Binding-site contacts:
Ligand atom O6B contacts residue LEU62 of chain 36.F at 4.0 Å.
Ligand atom C6 contacts residue SER93 of chain 36.F at 4.0 Å.
Ligand atom OAH contacts residue ARG157 of chain 36.F at 3.1 Å (salt-bridge).
Ligand atom C4 contacts residue LYS156 of chain 36.F at 4.0 Å.
Ligand atom O6A contacts residue HIS155 of chain 36.F at 3.8 Å.
Ligand atom C2 contacts residue ALA158 of chain 36.F at 3.7 Å (hydrophobic).
Ligand atom O6B contacts residue LYS156 of chain 36.F at 3.3 Å.
Ligand atom O5 contacts residue HIS155 of chain 36.F at 3.6 Å.
Ligand atom O6A contacts residue LEU62 of chain 36.F at 3.4 Å.
Ligand atom OAH contacts residue THR4 of chain 36.F at 3.7 Å.
Ligand atom C5 contacts residue HIS155 of chain 36.F at 4.0 Å.
Ligand atom SAG contacts residue THR4 of chain 36.F at 3.9 Å.
Ligand atom OAF contacts residue ARG157 of chain 36.F at 2.8 Å (salt-bridge).
Ligand atom O5 contacts residue LYS156 of chain 36.F at 3.4 Å.
Ligand atom OAF contacts residue THR4 of chain 36.F at 2.9 Å (h-bond).
Ligand atom O6A contacts residue HIS94 of chain 36.F at 3.2 Å (h-bond).
Ligand atom OAH contacts residue ASP3 of chain 36.F at 4.0 Å.
Ligand atom OBI contacts residue LYS156 of chain 36.F at 4.0 Å.
Ligand atom C6 contacts residue HIS155 of chain 36.F at 3.4 Å.
Ligand atom O4 contacts residue LYS156 of chain 36.F at 3.5 Å.
Ligand atom OAF contacts residue ALA158 of chain 36.F at 3.3 Å.
Ligand atom SAG contacts residue ARG157 of chain 36.F at 3.6 Å (salt-bridge).
Ligand atom O3 contacts residue LYS156 of chain 36.F at 3.0 Å.
Ligand atom O6B contacts residue HIS155 of chain 36.F at 3.3 Å (h-bond).
Ligand atom O4 contacts residue HIS155 of chain 36.F at 3.5 Å (h-bond).
Ligand atom C3 contacts residue LYS156 of chain 36.F at 4.0 Å.
Ligand atom C6 contacts residue HIS94 of chain 36.F at 3.9 Å.
Ligand atom O6A contacts residue SER93 of chain 36.F at 3.2 Å.
Ligand atom O3 contacts residue ALA158 of chain 36.F at 3.0 Å (h-bond).
Ligand atom C6 contacts residue LEU62 of chain 36.F at 3.5 Å (hydrophobic).
Ligand atom C3 contacts residue ALA158 of chain 36.F at 4.0 Å (hydrophobic).
Ligand atom C5 contacts residue LEU62 of chain 36.F at 3.8 Å (hydrophobic).
Ligand atom C3 contacts residue ARG157 of chain 36.F at 3.7 Å.
Ligand atom O6B contacts residue ARG157 of chain 36.F at 3.3 Å (salt-bridge).
Ligand atom O5 contacts residue ARG157 of chain 36.F at 3.8 Å.
Ligand atom O6B contacts residue HIS94 of chain 36.F at 4.0 Å.
Ligand atom OAH contacts residue LEU2 of chain 36.F at 2.8 Å (h-bond).
Ligand atom O5B contacts residue LYS156 of chain 36.F at 3.3 Å.
Ligand atom O3 contacts residue ARG157 of chain 36.F at 3.3 Å (salt-bridge).
Ligand atom O4 contacts residue SER93 of chain 36.F at 3.0 Å (h-bond).

Sequence of chain 36.F:
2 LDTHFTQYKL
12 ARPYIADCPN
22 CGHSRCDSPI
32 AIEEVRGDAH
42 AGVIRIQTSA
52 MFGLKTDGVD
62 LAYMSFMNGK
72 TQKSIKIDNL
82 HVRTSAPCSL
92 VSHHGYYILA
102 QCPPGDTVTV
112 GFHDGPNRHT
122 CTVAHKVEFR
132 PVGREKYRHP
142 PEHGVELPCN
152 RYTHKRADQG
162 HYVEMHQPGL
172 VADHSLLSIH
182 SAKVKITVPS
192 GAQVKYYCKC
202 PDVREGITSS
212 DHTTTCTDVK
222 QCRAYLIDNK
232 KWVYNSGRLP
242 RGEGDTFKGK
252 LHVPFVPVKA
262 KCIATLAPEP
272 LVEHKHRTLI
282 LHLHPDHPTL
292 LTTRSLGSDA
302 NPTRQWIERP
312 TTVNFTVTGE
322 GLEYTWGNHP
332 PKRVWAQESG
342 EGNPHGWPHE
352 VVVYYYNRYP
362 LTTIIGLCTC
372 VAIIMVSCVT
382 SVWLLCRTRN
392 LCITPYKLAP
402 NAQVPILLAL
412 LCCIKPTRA

This small molecule binds to this protein.
Small molecule (SMILES): O=C(O)[C@@H]1O[C@H](O[C@H]2[C@@H](OS(=O)(=O)O)O[C@@H](O)[C@H](NS(=O)(=O)O)[C@H]2O)[C@@H](OS(=O)(=O)O)[C@H](O)[C@@H]1O